This small molecule binds to this protein.
Small molecule (SMILES): O=C(CCCC[C@@H]1SC[C@@H]2NC(=O)N[C@@H]21)NCCNC(=O)c1c(-c2ccccc2)cccc1-c1ccccc1

Binding-site contacts:
Ligand atom C30 contacts residue TYR31 of chain 1.A at 3.6 Å (hydrophobic).
Ligand atom C2 contacts residue TRP108 of chain 2.B at 3.8 Å (hydrophobic).
Ligand atom C6 contacts residue ASN37 of chain 1.A at 3.7 Å.
Ligand atom C30 contacts residue LEU13 of chain 1.A at 3.7 Å (hydrophobic).
Ligand atom C6 contacts residue TRP67 of chain 1.A at 3.5 Å (hydrophobic).
Ligand atom C4 contacts residue LEU98 of chain 1.A at 3.8 Å (hydrophobic).
Ligand atom C20 contacts residue TRP108 of chain 2.B at 3.4 Å (hydrophobic).
Ligand atom S contacts residue TRP80 of chain 1.A at 3.8 Å.
Ligand atom C29 contacts residue TRP108 of chain 2.B at 3.8 Å (hydrophobic).
Ligand atom C3 contacts residue SER33 of chain 1.A at 3.3 Å.
Ligand atom C29 contacts residue VAL35 of chain 1.A at 3.6 Å (hydrophobic).
Ligand atom C3 contacts residue VAL35 of chain 1.A at 3.7 Å (hydrophobic).
Ligand atom N2 contacts residue SER33 of chain 1.A at 3.0 Å (h-bond).
Ligand atom C30 contacts residue ASN11 of chain 1.A at 3.7 Å.
Ligand atom C4 contacts residue TRP67 of chain 1.A at 3.8 Å (hydrophobic).
Ligand atom C30 contacts residue ASP116 of chain 1.A at 3.7 Å.
Ligand atom O contacts residue ASN37 of chain 1.A at 2.9 Å (h-bond).
Ligand atom O2 contacts residue ASN11 of chain 1.A at 3.0 Å (h-bond).
Ligand atom S contacts residue THR78 of chain 1.A at 3.2 Å (h-bond).
Ligand atom C8 contacts residue SER76 of chain 1.A at 3.5 Å.
Ligand atom C1 contacts residue TRP96 of chain 1.A at 3.5 Å (hydrophobic).
Ligand atom C30 contacts residue SER15 of chain 1.A at 3.7 Å.
Ligand atom O contacts residue GLY36 of chain 1.A at 3.6 Å.
Ligand atom S contacts residue TRP67 of chain 1.A at 3.5 Å.
Ligand atom O2 contacts residue ASP116 of chain 1.A at 3.8 Å.
Ligand atom C9 contacts residue SER76 of chain 1.A at 3.5 Å.
Ligand atom C contacts residue TRP96 of chain 1.A at 3.8 Å (hydrophobic).
Ligand atom O2 contacts residue SER15 of chain 1.A at 2.7 Å (h-bond).
Ligand atom C5 contacts residue TRP67 of chain 1.A at 3.7 Å (hydrophobic).
Ligand atom C9 contacts residue SER100 of chain 1.A at 3.8 Å.
Ligand atom C25 contacts residue ALA74 of chain 1.A at 3.7 Å (hydrophobic).
Ligand atom N3 contacts residue LEU13 of chain 1.A at 3.8 Å.
Ligand atom N3 contacts residue ASP116 of chain 1.A at 2.9 Å (salt-bridge).
Ligand atom C7 contacts residue ASN37 of chain 1.A at 3.7 Å.
Ligand atom N contacts residue SER76 of chain 1.A at 3.0 Å (h-bond).
Ligand atom N2 contacts residue VAL35 of chain 1.A at 3.5 Å.
Ligand atom C21 contacts residue LEU112 of chain 1.A at 3.2 Å (hydrophobic).
Ligand atom O2 contacts residue TYR31 of chain 1.A at 2.7 Å (h-bond).
Ligand atom C9 contacts residue ALA74 of chain 1.A at 3.6 Å (hydrophobic).
Ligand atom N1 contacts residue SER100 of chain 1.A at 3.3 Å (h-bond).

Sequence of chain 1.A:
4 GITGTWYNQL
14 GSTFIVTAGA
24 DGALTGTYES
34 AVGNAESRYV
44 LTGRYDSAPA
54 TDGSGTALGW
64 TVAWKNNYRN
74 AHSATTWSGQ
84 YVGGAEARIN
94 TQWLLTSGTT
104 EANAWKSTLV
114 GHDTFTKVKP

Sequence of chain 2.B:
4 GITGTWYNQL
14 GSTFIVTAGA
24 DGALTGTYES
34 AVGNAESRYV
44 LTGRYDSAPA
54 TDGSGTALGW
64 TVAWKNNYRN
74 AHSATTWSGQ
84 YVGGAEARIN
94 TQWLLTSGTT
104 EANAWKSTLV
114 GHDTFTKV